Binding-site contacts:
Ligand atom N2 contacts residue ASN1118 of chain 1.A at 2.9 Å (h-bond).
Ligand atom C3 contacts residue ASN1118 of chain 1.A at 3.8 Å.
Ligand atom C4 contacts residue ASN1118 of chain 1.A at 4.2 Å.
Ligand atom O5 contacts residue ASN1118 of chain 1.A at 2.4 Å (h-bond).
Ligand atom C5 contacts residue ASN1118 of chain 1.A at 3.6 Å.
Ligand atom O7 contacts residue ASN1118 of chain 1.A at 3.8 Å.
Ligand atom C7 contacts residue ASN1118 of chain 1.A at 3.6 Å.
Ligand atom C2 contacts residue ASN1118 of chain 1.A at 2.5 Å.
Ligand atom O6 contacts residue ASN1118 of chain 1.A at 4.5 Å.
Ligand atom C1 contacts residue ASN1118 of chain 1.A at 1.4 Å.

A small-molecule ligand and the protein it binds are described below.
Small molecule (SMILES): CC(=O)N[C@@H]1[C@@H](O)[C@H](O)[C@@H](CO)O[C@H]1O

Sequence of chain 1.A:
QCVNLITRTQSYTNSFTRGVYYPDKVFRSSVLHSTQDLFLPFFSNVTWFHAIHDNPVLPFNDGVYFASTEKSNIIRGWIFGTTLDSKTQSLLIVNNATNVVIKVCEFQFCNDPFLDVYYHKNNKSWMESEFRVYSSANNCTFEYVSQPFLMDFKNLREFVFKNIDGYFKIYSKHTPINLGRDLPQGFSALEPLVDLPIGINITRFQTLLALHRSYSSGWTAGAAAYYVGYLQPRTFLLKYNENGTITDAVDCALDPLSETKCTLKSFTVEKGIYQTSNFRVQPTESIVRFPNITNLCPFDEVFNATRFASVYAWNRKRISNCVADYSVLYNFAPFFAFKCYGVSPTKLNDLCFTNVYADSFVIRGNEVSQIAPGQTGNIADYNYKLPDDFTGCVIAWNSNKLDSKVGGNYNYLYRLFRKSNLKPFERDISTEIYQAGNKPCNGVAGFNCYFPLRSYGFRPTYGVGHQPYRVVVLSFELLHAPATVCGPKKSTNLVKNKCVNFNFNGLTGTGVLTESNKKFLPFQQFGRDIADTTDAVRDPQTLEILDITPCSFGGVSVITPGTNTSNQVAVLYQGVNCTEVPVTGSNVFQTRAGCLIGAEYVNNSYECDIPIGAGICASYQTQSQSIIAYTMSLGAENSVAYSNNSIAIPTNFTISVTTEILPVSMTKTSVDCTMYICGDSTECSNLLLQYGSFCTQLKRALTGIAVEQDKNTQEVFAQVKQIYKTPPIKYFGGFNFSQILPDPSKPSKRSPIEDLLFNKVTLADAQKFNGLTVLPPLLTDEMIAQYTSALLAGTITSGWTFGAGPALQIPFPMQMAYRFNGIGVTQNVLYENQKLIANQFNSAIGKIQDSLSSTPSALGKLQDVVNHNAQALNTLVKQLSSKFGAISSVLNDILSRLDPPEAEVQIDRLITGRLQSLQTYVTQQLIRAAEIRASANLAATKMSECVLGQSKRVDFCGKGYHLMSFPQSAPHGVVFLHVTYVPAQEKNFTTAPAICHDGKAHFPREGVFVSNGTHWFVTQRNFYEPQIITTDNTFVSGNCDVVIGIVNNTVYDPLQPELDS